Sequence of chain 1.H:
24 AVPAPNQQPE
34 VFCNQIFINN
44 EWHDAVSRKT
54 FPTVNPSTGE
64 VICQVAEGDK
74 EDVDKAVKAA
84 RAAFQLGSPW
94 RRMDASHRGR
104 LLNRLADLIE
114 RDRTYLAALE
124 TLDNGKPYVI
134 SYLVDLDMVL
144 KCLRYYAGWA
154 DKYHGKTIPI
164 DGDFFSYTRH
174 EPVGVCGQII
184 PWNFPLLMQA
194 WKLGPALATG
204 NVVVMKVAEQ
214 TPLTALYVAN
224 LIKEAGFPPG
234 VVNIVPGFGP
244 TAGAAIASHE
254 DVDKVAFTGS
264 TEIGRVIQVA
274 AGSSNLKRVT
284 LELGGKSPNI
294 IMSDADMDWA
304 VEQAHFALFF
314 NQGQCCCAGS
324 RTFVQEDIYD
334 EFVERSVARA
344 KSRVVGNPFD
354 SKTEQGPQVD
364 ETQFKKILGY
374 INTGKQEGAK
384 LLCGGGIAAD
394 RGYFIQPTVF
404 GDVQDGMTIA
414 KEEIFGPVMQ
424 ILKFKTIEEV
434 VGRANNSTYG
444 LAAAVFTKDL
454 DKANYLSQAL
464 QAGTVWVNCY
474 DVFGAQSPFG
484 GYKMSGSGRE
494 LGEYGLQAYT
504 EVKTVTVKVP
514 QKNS

The protein below binds the small molecule below.
Small molecule (SMILES): CCCc1c(C)c2cc3c(C)c(C)oc3cc2oc1=O

Binding-site contacts:
Ligand atom C2 contacts residue CYS318 of chain 1.H at 3.8 Å (hydrophobic).
Ligand atom C13 contacts residue PHE187 of chain 1.H at 3.4 Å (hydrophobic).
Ligand atom C8 contacts residue PHE313 of chain 1.H at 3.6 Å (hydrophobic).
Ligand atom C1 contacts residue ASP474 of chain 1.H at 3.8 Å.
Ligand atom C20 contacts residue MET141 of chain 1.H at 3.7 Å (hydrophobic).
Ligand atom C16 contacts residue TRP194 of chain 1.H at 3.5 Å (hydrophobic).
Ligand atom C4 contacts residue PHE187 of chain 1.H at 3.8 Å (hydrophobic).
Ligand atom C6 contacts residue PHE313 of chain 1.H at 3.6 Å (hydrophobic).
Ligand atom C9 contacts residue PHE476 of chain 1.H at 3.9 Å (hydrophobic).
Ligand atom C20 contacts residue VAL137 of chain 1.H at 3.7 Å (hydrophobic).
Ligand atom C11 contacts residue CYS318 of chain 1.H at 3.9 Å (hydrophobic).
Ligand atom C17 contacts residue PHE187 of chain 1.H at 3.8 Å (hydrophobic).
Ligand atom C2 contacts residue PHE187 of chain 1.H at 3.3 Å (hydrophobic).
Ligand atom O18 contacts residue CYS318 of chain 1.H at 3.4 Å.
Ligand atom C3 contacts residue PHE476 of chain 1.H at 3.9 Å (hydrophobic).
Ligand atom C6 contacts residue PHE476 of chain 1.H at 3.5 Å (hydrophobic).
Ligand atom C17 contacts residue MET191 of chain 1.H at 3.2 Å (hydrophobic).
Ligand atom C5 contacts residue PHE476 of chain 1.H at 3.7 Å (hydrophobic).
Ligand atom C2 contacts residue CYS320 of chain 1.H at 3.9 Å (hydrophobic).
Ligand atom O7 contacts residue PHE313 of chain 1.H at 3.2 Å.
Ligand atom O18 contacts residue CYS320 of chain 1.H at 3.6 Å.
Ligand atom C19 contacts residue ASP474 of chain 1.H at 3.4 Å.
Ligand atom C17 contacts residue TRP194 of chain 1.H at 3.9 Å (hydrophobic).
Ligand atom C11 contacts residue CYS320 of chain 1.H at 3.8 Å (hydrophobic).
Ligand atom C4 contacts residue LEU190 of chain 1.H at 3.9 Å (hydrophobic).
Ligand atom O18 contacts residue CYS319 of chain 1.H at 2.8 Å (h-bond).
Ligand atom C1 contacts residue PHE187 of chain 1.H at 3.7 Å (hydrophobic).
Ligand atom O10 contacts residue PHE187 of chain 1.H at 3.5 Å.
Ligand atom C16 contacts residue MET191 of chain 1.H at 3.7 Å (hydrophobic).
Ligand atom C1 contacts residue CYS318 of chain 1.H at 3.6 Å (hydrophobic).
Ligand atom C12 contacts residue PHE187 of chain 1.H at 3.4 Å (hydrophobic).
Ligand atom C11 contacts residue PHE187 of chain 1.H at 3.4 Å (hydrophobic).
Ligand atom C17 contacts residue LEU190 of chain 1.H at 3.7 Å (hydrophobic).
Ligand atom C3 contacts residue PHE187 of chain 1.H at 3.4 Å (hydrophobic).
Ligand atom C1 contacts residue PHE476 of chain 1.H at 3.6 Å (hydrophobic).
Ligand atom C8 contacts residue ASP474 of chain 1.H at 3.7 Å.
Ligand atom O7 contacts residue ASP474 of chain 1.H at 3.4 Å.
Ligand atom O10 contacts residue CYS318 of chain 1.H at 3.3 Å.
Ligand atom O10 contacts residue CYS320 of chain 1.H at 3.2 Å (h-bond).
Ligand atom C2 contacts residue PHE476 of chain 1.H at 3.8 Å (hydrophobic).